Binding-site contacts:
Ligand atom O7 contacts residue ASN67 of chain 31.C at 4.1 Å.
Ligand atom C2 contacts residue ASN67 of chain 31.C at 2.4 Å.
Ligand atom C1 contacts residue ASN67 of chain 31.C at 1.4 Å.
Ligand atom N2 contacts residue ASN67 of chain 31.C at 2.8 Å (h-bond).
Ligand atom C7 contacts residue PHE90 of chain 31.C at 4.3 Å (hydrophobic).
Ligand atom C7 contacts residue ASN67 of chain 31.C at 3.7 Å.
Ligand atom C5 contacts residue ASN67 of chain 31.C at 3.8 Å.
Ligand atom O6 contacts residue ASN67 of chain 31.C at 3.7 Å.
Ligand atom C8 contacts residue ARG89 of chain 31.C at 4.1 Å.
Ligand atom C3 contacts residue ASN67 of chain 31.C at 3.8 Å.
Ligand atom C8 contacts residue MET118 of chain 31.C at 4.0 Å (hydrophobic).
Ligand atom C4 contacts residue ASN67 of chain 31.C at 4.3 Å.
Ligand atom O5 contacts residue ASN67 of chain 31.C at 2.5 Å (h-bond).
Ligand atom C8 contacts residue PHE90 of chain 31.C at 3.6 Å (hydrophobic).

The protein below binds the small molecule below.
Small molecule (SMILES): CC(=O)N[C@@H]1[C@@H](O)[C@H](O)[C@@H](CO)O[C@H]1O

Sequence of chain 31.C:
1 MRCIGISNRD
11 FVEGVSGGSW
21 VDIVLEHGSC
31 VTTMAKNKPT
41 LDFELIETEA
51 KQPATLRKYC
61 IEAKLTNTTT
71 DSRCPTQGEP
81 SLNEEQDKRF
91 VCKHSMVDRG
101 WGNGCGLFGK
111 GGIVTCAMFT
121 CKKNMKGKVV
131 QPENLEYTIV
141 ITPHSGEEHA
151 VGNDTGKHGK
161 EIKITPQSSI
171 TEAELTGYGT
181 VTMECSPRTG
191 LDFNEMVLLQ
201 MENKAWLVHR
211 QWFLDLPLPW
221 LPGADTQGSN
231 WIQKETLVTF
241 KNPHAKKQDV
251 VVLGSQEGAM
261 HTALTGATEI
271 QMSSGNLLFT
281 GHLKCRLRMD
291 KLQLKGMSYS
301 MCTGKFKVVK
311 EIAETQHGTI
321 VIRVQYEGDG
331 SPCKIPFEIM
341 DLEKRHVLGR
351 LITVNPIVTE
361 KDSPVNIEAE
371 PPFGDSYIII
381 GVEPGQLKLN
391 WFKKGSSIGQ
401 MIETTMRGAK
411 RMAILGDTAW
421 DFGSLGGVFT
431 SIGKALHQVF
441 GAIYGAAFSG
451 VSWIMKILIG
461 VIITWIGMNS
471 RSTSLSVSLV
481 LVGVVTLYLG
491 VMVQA